A small-molecule ligand and the protein it binds are described below.
Small molecule (SMILES): Cc1cccc(-c2ccc(OCCCCCN3CCN(c4ccncc4)C3=O)cc2)c1

Sequence of chain 19.A:
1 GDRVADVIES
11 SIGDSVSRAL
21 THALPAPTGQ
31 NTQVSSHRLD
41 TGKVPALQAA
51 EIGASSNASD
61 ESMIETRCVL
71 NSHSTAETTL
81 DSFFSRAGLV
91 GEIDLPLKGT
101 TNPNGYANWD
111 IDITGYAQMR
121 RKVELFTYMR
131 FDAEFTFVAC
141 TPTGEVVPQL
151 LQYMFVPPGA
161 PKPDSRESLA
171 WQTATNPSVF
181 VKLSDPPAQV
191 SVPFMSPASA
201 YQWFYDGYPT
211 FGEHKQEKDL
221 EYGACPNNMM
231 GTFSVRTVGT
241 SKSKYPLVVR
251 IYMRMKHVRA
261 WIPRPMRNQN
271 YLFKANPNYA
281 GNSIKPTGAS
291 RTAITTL

Binding-site contacts:
Ligand atom CAK contacts residue MET195 of chain 19.A at 3.6 Å (hydrophobic).
Ligand atom CAH contacts residue ASN228 of chain 19.A at 3.2 Å.
Ligand atom CAC contacts residue PHE233 of chain 19.A at 3.1 Å (hydrophobic).
Ligand atom CAM contacts residue VAL192 of chain 19.A at 3.3 Å (hydrophobic).
Ligand atom OAB contacts residue ILE113 of chain 19.A at 3.2 Å (h-bond).
Ligand atom CAL contacts residue ILE111 of chain 19.A at 3.6 Å (hydrophobic).
Ligand atom CAI contacts residue THR114 of chain 19.A at 3.8 Å.
Ligand atom CAG contacts residue PHE137 of chain 19.A at 3.7 Å (hydrophobic).
Ligand atom CAA contacts residue ILE24 of chain 19.C at 3.8 Å (hydrophobic).
Ligand atom CAJ contacts residue ILE111 of chain 19.A at 3.3 Å (hydrophobic).
Ligand atom OAB contacts residue ASP112 of chain 19.A at 3.5 Å.
Ligand atom CAU contacts residue TYR201 of chain 19.A at 3.8 Å (hydrophobic).
Ligand atom OAW contacts residue ILE111 of chain 19.A at 3.6 Å.
Ligand atom CBC contacts residue ASN228 of chain 19.A at 3.9 Å.
Ligand atom CAT contacts residue TYR201 of chain 19.A at 3.5 Å (hydrophobic).
Ligand atom CAH contacts residue TRP203 of chain 19.A at 3.5 Å (hydrophobic).
Ligand atom CAH contacts residue GLN202 of chain 19.A at 3.7 Å.
Ligand atom CAK contacts residue VAL192 of chain 19.A at 3.1 Å (hydrophobic).
Ligand atom CAC contacts residue PHE137 of chain 19.A at 3.8 Å (hydrophobic).
Ligand atom CAE contacts residue THR114 of chain 19.A at 3.5 Å.
Ligand atom CAR contacts residue PHE135 of chain 19.A at 3.4 Å (hydrophobic).
Ligand atom CAD contacts residue GLN202 of chain 19.A at 3.5 Å.
Ligand atom NBE contacts residue ASN228 of chain 19.A at 3.9 Å.
Ligand atom CAI contacts residue TRP203 of chain 19.A at 3.6 Å (hydrophobic).
Ligand atom CBC contacts residue TRP203 of chain 19.A at 3.2 Å (hydrophobic).
Ligand atom CAG contacts residue PHE233 of chain 19.A at 3.2 Å (hydrophobic).
Ligand atom CAD contacts residue ASN228 of chain 19.A at 3.5 Å.
Ligand atom NBE contacts residue TRP203 of chain 19.A at 3.2 Å.
Ligand atom CAA contacts residue PRO177 of chain 19.A at 3.8 Å (hydrophobic).
Ligand atom CAP contacts residue ILE111 of chain 19.A at 3.8 Å (hydrophobic).
Ligand atom CAZ contacts residue MET195 of chain 19.A at 3.9 Å (hydrophobic).
Ligand atom CAN contacts residue PHE155 of chain 19.A at 3.6 Å (hydrophobic).
Ligand atom CAI contacts residue ASP112 of chain 19.A at 3.5 Å.
Ligand atom CAY contacts residue PHE155 of chain 19.A at 3.8 Å (hydrophobic).
Ligand atom OAW contacts residue MET195 of chain 19.A at 3.5 Å.
Ligand atom CAM contacts residue ILE24 of chain 19.C at 3.7 Å (hydrophobic).
Ligand atom CAU contacts residue ASN228 of chain 19.A at 3.6 Å.
Ligand atom CAX contacts residue TRP203 of chain 19.A at 3.6 Å (hydrophobic).
Ligand atom CAE contacts residue ASP112 of chain 19.A at 3.7 Å.
Ligand atom CAU contacts residue TRP203 of chain 19.A at 3.7 Å (hydrophobic).

Sequence of chain 19.C:
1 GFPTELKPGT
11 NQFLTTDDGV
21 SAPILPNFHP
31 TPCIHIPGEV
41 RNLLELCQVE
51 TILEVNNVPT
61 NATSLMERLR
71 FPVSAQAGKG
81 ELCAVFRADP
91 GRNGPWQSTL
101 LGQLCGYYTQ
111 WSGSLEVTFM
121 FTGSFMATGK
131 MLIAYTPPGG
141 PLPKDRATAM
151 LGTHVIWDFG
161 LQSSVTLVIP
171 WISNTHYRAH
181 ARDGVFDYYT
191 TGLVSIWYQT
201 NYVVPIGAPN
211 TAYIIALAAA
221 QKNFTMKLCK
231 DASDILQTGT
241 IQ

Sequence of chain 20.C:
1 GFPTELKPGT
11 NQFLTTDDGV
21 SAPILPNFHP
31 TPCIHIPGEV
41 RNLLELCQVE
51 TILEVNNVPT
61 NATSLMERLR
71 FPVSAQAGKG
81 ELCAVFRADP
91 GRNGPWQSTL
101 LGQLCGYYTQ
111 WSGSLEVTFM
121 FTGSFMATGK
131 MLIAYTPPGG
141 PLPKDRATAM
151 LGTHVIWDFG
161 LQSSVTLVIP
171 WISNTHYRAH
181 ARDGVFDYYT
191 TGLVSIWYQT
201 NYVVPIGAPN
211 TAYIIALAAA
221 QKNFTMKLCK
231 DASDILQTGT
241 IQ